A protein and the small-molecule ligand that binds it are described below.
Small molecule (SMILES): OC[C@H]1O[C@@H](O)[C@H](O)[C@@H](O)[C@H]1O

Sequence of chain 2.A:
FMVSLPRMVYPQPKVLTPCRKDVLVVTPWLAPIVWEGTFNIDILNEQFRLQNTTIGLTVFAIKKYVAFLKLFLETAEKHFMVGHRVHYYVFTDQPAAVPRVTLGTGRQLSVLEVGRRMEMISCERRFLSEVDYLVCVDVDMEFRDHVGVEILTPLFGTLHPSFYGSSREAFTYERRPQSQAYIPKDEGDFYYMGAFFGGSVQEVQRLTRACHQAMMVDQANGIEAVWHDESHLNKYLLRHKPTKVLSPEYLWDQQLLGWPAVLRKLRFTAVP

Binding-site contacts:
Ligand atom C2 contacts residue UDP1 of chain 2.B at 4.1 Å.
Ligand atom C2 contacts residue MET205 of chain 2.A at 4.0 Å (hydrophobic).
Ligand atom O3 contacts residue UDP1 of chain 2.B at 2.5 Å (h-bond).
Ligand atom C4 contacts residue TRP239 of chain 2.A at 3.5 Å (hydrophobic).
Ligand atom O5 contacts residue HIS172 of chain 2.A at 3.1 Å.
Ligand atom O4 contacts residue MET205 of chain 2.A at 3.8 Å.
Ligand atom C4 contacts residue GLU242 of chain 2.A at 3.4 Å.
Ligand atom C6 contacts residue TYR203 of chain 2.A at 3.8 Å (hydrophobic).
Ligand atom O3 contacts residue TRP239 of chain 2.A at 4.3 Å.
Ligand atom C3 contacts residue UDP1 of chain 2.B at 3.6 Å.
Ligand atom O1 contacts residue SER174 of chain 2.A at 4.0 Å.
Ligand atom O2 contacts residue MET205 of chain 2.A at 4.4 Å.
Ligand atom C4 contacts residue HIS172 of chain 2.A at 3.9 Å.
Ligand atom C6 contacts residue HIS172 of chain 2.A at 3.9 Å.
Ligand atom O1 contacts residue HIS172 of chain 2.A at 3.7 Å.
Ligand atom C2 contacts residue HIS172 of chain 2.A at 4.1 Å.
Ligand atom C6 contacts residue PHE175 of chain 2.A at 4.0 Å (hydrophobic).
Ligand atom C3 contacts residue MET205 of chain 2.A at 4.4 Å (hydrophobic).
Ligand atom O4 contacts residue HIS172 of chain 2.A at 2.8 Å.
Ligand atom C6 contacts residue THR184 of chain 2.A at 3.2 Å.
Ligand atom C1 contacts residue HIS172 of chain 2.A at 4.0 Å.
Ligand atom C3 contacts residue TRP239 of chain 2.A at 3.6 Å (hydrophobic).
Ligand atom O2 contacts residue UDP1 of chain 2.B at 3.5 Å (h-bond).
Ligand atom C5 contacts residue TRP239 of chain 2.A at 3.6 Å (hydrophobic).
Ligand atom O5 contacts residue PHE175 of chain 2.A at 4.3 Å.
Ligand atom O6 contacts residue TYR203 of chain 2.A at 4.5 Å.
Ligand atom C5 contacts residue HIS172 of chain 2.A at 3.8 Å.
Ligand atom C6 contacts residue GLU242 of chain 2.A at 3.6 Å.
Ligand atom O6 contacts residue THR184 of chain 2.A at 2.7 Å (h-bond).
Ligand atom O6 contacts residue PHE175 of chain 2.A at 3.4 Å.
Ligand atom O3 contacts residue MET205 of chain 2.A at 3.9 Å.
Ligand atom O4 contacts residue GLU242 of chain 2.A at 2.7 Å (salt-bridge).
Ligand atom O6 contacts residue TRP239 of chain 2.A at 3.5 Å (h-bond).
Ligand atom C5 contacts residue GLU242 of chain 2.A at 4.0 Å.
Ligand atom C6 contacts residue TRP239 of chain 2.A at 3.6 Å (hydrophobic).